Binding-site contacts:
Ligand atom C2 contacts residue ASN48 of chain 1.A at 2.5 Å.
Ligand atom C5 contacts residue ASN168 of chain 1.A at 4.3 Å.
Ligand atom C7 contacts residue CYS46 of chain 1.A at 3.8 Å (hydrophobic).
Ligand atom C3 contacts residue ASN48 of chain 1.A at 3.9 Å.
Ligand atom C5 contacts residue ASN48 of chain 1.A at 3.6 Å.
Ligand atom O4 contacts residue ASN48 of chain 1.A at 4.2 Å.
Ligand atom O7 contacts residue CYS46 of chain 1.A at 2.9 Å (h-bond).
Ligand atom C7 contacts residue ASN48 of chain 1.A at 3.8 Å.
Ligand atom O5 contacts residue ASN48 of chain 1.A at 2.4 Å (h-bond).
Ligand atom O7 contacts residue VAL47 of chain 1.A at 4.3 Å.
Ligand atom C1 contacts residue ASN168 of chain 1.A at 4.2 Å.
Ligand atom C7 contacts residue ASN168 of chain 1.A at 4.4 Å.
Ligand atom C1 contacts residue ASN48 of chain 1.A at 1.4 Å.
Ligand atom C8 contacts residue ASN48 of chain 1.A at 3.4 Å.
Ligand atom N2 contacts residue ASN48 of chain 1.A at 3.0 Å (h-bond).
Ligand atom C8 contacts residue CYS46 of chain 1.A at 4.3 Å (hydrophobic).
Ligand atom C4 contacts residue ASN48 of chain 1.A at 4.1 Å.
Ligand atom O7 contacts residue ASN48 of chain 1.A at 4.4 Å.
Ligand atom C8 contacts residue ASN168 of chain 1.A at 4.1 Å.
Ligand atom O5 contacts residue ASN168 of chain 1.A at 3.8 Å.
Ligand atom C8 contacts residue VAL47 of chain 1.A at 4.3 Å (hydrophobic).

Sequence of chain 1.A:
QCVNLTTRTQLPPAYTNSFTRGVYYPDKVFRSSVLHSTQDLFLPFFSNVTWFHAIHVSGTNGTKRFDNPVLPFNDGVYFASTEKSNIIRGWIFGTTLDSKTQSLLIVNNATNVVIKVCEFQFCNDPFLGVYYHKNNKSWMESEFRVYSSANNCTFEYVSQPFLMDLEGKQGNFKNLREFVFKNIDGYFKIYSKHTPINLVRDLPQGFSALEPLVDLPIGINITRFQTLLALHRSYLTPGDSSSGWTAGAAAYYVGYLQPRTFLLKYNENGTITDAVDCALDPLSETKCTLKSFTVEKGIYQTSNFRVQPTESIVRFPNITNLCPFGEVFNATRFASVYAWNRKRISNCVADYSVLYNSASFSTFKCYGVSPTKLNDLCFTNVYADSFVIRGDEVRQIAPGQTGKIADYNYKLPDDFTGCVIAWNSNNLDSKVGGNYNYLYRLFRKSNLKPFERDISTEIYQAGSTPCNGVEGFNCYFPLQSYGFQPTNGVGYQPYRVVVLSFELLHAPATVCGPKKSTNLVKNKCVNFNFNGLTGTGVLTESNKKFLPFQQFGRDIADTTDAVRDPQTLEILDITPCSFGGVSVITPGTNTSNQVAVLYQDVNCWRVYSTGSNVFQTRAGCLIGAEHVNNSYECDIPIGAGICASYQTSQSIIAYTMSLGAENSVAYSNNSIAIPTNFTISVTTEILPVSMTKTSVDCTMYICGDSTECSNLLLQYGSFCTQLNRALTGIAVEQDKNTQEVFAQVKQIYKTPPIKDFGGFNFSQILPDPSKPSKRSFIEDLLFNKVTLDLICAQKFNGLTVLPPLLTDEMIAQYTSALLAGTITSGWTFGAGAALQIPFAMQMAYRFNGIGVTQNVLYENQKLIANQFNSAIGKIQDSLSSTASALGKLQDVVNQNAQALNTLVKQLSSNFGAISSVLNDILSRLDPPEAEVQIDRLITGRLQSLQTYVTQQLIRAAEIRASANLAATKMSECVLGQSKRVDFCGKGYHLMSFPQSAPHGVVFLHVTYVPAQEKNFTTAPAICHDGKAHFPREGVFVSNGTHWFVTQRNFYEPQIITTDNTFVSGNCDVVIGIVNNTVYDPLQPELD

This small molecule binds to this protein.
Small molecule (SMILES): CC(=O)N[C@H]1[C@H](O[C@H]2[C@H](O)[C@@H](NC(C)=O)CO[C@@H]2CO)O[C@H](CO)[C@@H](O)[C@@H]1O